The protein below binds the small molecule below.
Small molecule (SMILES): CCCC(=O)N[C@@H]1[C@@H](O)[C@H](O)[C@@H](CO)O[C@H]1O

Sequence of chain 1.B:
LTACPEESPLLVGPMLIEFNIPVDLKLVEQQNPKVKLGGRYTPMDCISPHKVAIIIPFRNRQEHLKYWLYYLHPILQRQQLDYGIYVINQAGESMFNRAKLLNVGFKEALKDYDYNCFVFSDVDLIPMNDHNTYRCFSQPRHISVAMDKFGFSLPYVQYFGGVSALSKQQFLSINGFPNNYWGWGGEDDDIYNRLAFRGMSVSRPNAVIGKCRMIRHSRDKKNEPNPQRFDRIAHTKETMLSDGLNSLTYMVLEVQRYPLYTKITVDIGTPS

Binding-site contacts:
Ligand atom C3 contacts residue ASP203 of chain 1.B at 3.5 Å.
Ligand atom O7 contacts residue GLY199 of chain 1.B at 4.0 Å.
Ligand atom O5 contacts residue PHE31 of chain 1.A at 3.8 Å.
Ligand atom O7 contacts residue ARG243 of chain 1.B at 2.8 Å (salt-bridge).
Ligand atom N2 contacts residue ASP203 of chain 1.B at 2.7 Å (salt-bridge).
Ligand atom C2 contacts residue ASP203 of chain 1.B at 3.5 Å.
Ligand atom C6 contacts residue PHE164 of chain 1.B at 3.9 Å (hydrophobic).
Ligand atom O3 contacts residue ASP203 of chain 1.B at 3.8 Å.
Ligand atom C1 contacts residue TYR170 of chain 1.B at 3.6 Å (hydrophobic).
Ligand atom O7 contacts residue TRP198 of chain 1.B at 3.5 Å.
Ligand atom C8 contacts residue ARG243 of chain 1.B at 3.4 Å.
Ligand atom C3 contacts residue GLY200 of chain 1.B at 3.9 Å.
Ligand atom N2 contacts residue GLY200 of chain 1.B at 3.3 Å (h-bond).
Ligand atom C8 contacts residue ASP203 of chain 1.B at 3.7 Å.
Ligand atom C10 contacts residue ILE247 of chain 1.B at 4.0 Å (hydrophobic).
Ligand atom C5 contacts residue TYR170 of chain 1.B at 3.6 Å (hydrophobic).
Ligand atom C9 contacts residue ASP203 of chain 1.B at 3.6 Å.
Ligand atom C3 contacts residue ASP202 of chain 1.B at 3.5 Å.
Ligand atom C7 contacts residue GLY200 of chain 1.B at 3.4 Å.
Ligand atom O4 contacts residue ASP202 of chain 1.B at 2.5 Å (salt-bridge).
Ligand atom C10 contacts residue PHE244 of chain 1.B at 3.6 Å (hydrophobic).
Ligand atom O4 contacts residue TYR173 of chain 1.B at 3.5 Å.
Ligand atom O3 contacts residue GLY199 of chain 1.B at 3.2 Å.
Ligand atom O5 contacts residue TYR170 of chain 1.B at 3.9 Å.
Ligand atom C4 contacts residue ASP202 of chain 1.B at 3.5 Å.
Ligand atom C4 contacts residue TRP198 of chain 1.B at 3.9 Å (hydrophobic).
Ligand atom C1 contacts residue HIS32 of chain 1.A at 3.6 Å.
Ligand atom C3 contacts residue TYR170 of chain 1.B at 3.9 Å (hydrophobic).
Ligand atom C9 contacts residue ILE247 of chain 1.B at 3.3 Å (hydrophobic).
Ligand atom C2 contacts residue TRP198 of chain 1.B at 4.0 Å (hydrophobic).
Ligand atom O3 contacts residue ASP202 of chain 1.B at 2.8 Å (salt-bridge).
Ligand atom C7 contacts residue GLY199 of chain 1.B at 4.0 Å.
Ligand atom O6 contacts residue TRP198 of chain 1.B at 3.5 Å.
Ligand atom C7 contacts residue ARG243 of chain 1.B at 3.4 Å.
Ligand atom C7 contacts residue ASP203 of chain 1.B at 3.7 Å.
Ligand atom C5 contacts residue TYR173 of chain 1.B at 4.0 Å (hydrophobic).
Ligand atom O3 contacts residue GLY200 of chain 1.B at 2.8 Å (h-bond).
Ligand atom C6 contacts residue TYR173 of chain 1.B at 3.8 Å (hydrophobic).
Ligand atom C8 contacts residue GLY200 of chain 1.B at 3.4 Å.
Ligand atom O1 contacts residue HIS32 of chain 1.A at 2.8 Å (h-bond).

Sequence of chain 1.A:
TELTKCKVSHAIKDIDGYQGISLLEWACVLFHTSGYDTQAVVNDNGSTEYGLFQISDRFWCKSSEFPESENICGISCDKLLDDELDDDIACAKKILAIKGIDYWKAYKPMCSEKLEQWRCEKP